Sequence of chain 1.A:
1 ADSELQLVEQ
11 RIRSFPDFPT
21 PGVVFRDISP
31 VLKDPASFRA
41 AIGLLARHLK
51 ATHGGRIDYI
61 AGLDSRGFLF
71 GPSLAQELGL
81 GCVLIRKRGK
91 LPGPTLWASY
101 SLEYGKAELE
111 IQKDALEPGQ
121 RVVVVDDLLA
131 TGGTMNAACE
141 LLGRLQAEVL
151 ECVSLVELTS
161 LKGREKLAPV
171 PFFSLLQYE

Sequence of chain 1.D:
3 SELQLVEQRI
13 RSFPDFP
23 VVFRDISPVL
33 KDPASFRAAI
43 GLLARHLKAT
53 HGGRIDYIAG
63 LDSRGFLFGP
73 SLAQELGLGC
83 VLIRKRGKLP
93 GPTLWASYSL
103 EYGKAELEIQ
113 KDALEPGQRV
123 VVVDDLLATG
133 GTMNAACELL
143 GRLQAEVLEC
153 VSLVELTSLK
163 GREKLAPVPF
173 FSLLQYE

The small molecule below binds the protein below.
Small molecule (SMILES): O=P(O)(O)OC[C@H]1O[C@H](O[P](=O)(O)OP(=O)(O)O)[C@H](O)[C@@H]1O

Binding-site contacts:
Ligand atom O2B contacts residue LYS90 of chain 1.A at 3.2 Å (salt-bridge).
Ligand atom O2P contacts residue LEU102 of chain 1.D at 3.2 Å.
Ligand atom C1 contacts residue ARG66 of chain 1.D at 3.3 Å.
Ligand atom PA contacts residue MG1 of chain 1.O at 3.3 Å.
Ligand atom O1A contacts residue TYR104 of chain 1.D at 2.6 Å (h-bond).
Ligand atom C2 contacts residue ASP127 of chain 1.D at 3.4 Å.
Ligand atom O1P contacts residue ALA130 of chain 1.D at 3.4 Å.
Ligand atom O2P contacts residue THR134 of chain 1.D at 2.7 Å (h-bond).
Ligand atom O3B contacts residue SER65 of chain 1.D at 3.0 Å (h-bond).
Ligand atom O3B contacts residue ARG66 of chain 1.D at 3.1 Å (salt-bridge).
Ligand atom C2 contacts residue HPA1 of chain 1.Q at 3.4 Å.
Ligand atom C2 contacts residue MG1 of chain 1.O at 2.8 Å.
Ligand atom C5 contacts residue LEU128 of chain 1.D at 3.4 Å (hydrophobic).
Ligand atom O3B contacts residue MG1 of chain 1.O at 2.0 Å.
Ligand atom O1A contacts residue ARG66 of chain 1.D at 3.3 Å (salt-bridge).
Ligand atom O1P contacts residue THR131 of chain 1.D at 2.6 Å (h-bond).
Ligand atom O3 contacts residue MG1 of chain 1.O at 2.2 Å.
Ligand atom O1A contacts residue LYS90 of chain 1.A at 3.4 Å (salt-bridge).
Ligand atom C1 contacts residue MG1 of chain 1.O at 3.0 Å.
Ligand atom O4 contacts residue HPA1 of chain 1.Q at 3.0 Å (h-bond).
Ligand atom O2A contacts residue LYS87 of chain 1.D at 3.2 Å (salt-bridge).
Ligand atom O2B contacts residue ARG86 of chain 1.A at 3.1 Å (salt-bridge).
Ligand atom O3A contacts residue MG1 of chain 1.O at 3.3 Å.
Ligand atom C3 contacts residue MG1 of chain 1.O at 3.0 Å.
Ligand atom O1P contacts residue GLU103 of chain 1.D at 2.9 Å (salt-bridge).
Ligand atom C3 contacts residue ASP126 of chain 1.D at 3.2 Å.
Ligand atom PB contacts residue MG1 of chain 1.O at 3.2 Å.
Ligand atom O1B contacts residue ARG86 of chain 1.A at 2.8 Å (salt-bridge).
Ligand atom O2B contacts residue ARG66 of chain 1.D at 2.8 Å (salt-bridge).
Ligand atom O3P contacts residue THR131 of chain 1.D at 3.1 Å (h-bond).
Ligand atom O3P contacts residue GLY132 of chain 1.D at 2.8 Å (h-bond).
Ligand atom O2 contacts residue MG1 of chain 1.O at 2.1 Å.
Ligand atom O3P contacts residue ALA130 of chain 1.D at 2.8 Å (h-bond).
Ligand atom O5 contacts residue HPA1 of chain 1.Q at 3.2 Å.
Ligand atom O2 contacts residue ARG66 of chain 1.D at 3.3 Å.
Ligand atom O3 contacts residue ASP126 of chain 1.D at 2.5 Å (salt-bridge).
Ligand atom O1 contacts residue MG1 of chain 1.O at 2.1 Å.
Ligand atom O1B contacts residue SER65 of chain 1.D at 3.1 Å (h-bond).
Ligand atom O2 contacts residue ASP127 of chain 1.D at 2.7 Å (salt-bridge).
Ligand atom C1 contacts residue HPA1 of chain 1.Q at 3.1 Å.